Sequence of chain 1.A:
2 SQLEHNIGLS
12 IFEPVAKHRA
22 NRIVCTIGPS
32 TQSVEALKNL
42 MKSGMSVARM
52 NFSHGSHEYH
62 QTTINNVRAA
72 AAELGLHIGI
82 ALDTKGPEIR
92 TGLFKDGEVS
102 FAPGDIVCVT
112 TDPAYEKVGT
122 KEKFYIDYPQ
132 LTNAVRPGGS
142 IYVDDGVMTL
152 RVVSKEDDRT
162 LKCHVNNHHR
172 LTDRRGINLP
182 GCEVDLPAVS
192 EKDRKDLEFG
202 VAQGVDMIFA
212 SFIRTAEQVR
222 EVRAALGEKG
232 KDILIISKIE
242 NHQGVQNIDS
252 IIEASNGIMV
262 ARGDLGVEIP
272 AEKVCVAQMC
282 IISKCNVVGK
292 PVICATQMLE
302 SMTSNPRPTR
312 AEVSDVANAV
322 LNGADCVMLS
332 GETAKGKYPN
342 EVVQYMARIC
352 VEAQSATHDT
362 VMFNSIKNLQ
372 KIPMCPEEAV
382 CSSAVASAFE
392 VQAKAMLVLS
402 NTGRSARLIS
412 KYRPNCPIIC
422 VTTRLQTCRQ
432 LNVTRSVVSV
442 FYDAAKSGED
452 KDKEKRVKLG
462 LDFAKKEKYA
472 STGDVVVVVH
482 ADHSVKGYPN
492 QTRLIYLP

The protein below binds the small molecule below.
Small molecule (SMILES): O=P(O)(O)OC[C@H]1O[C@@](CO)(OP(=O)(O)O)[C@@H](O)[C@@H]1O

Binding-site contacts:
Ligand atom O4P contacts residue ARG405 of chain 1.A at 3.8 Å.
Ligand atom O6P contacts residue ARG405 of chain 1.A at 2.9 Å (salt-bridge).
Ligand atom C4 contacts residue LEU400 of chain 1.A at 3.2 Å (hydrophobic).
Ligand atom C6 contacts residue LEU400 of chain 1.A at 3.6 Å (hydrophobic).
Ligand atom C1 contacts residue GLY488 of chain 1.A at 3.6 Å.
Ligand atom O5P contacts residue ASN402 of chain 1.A at 2.7 Å (h-bond).
Ligand atom O4 contacts residue LEU400 of chain 1.A at 2.6 Å (h-bond).
Ligand atom O2 contacts residue ASN402 of chain 1.A at 3.6 Å (h-bond).
Ligand atom P1 contacts residue LYS454 of chain 1.A at 3.7 Å.
Ligand atom P2 contacts residue SER406 of chain 1.A at 3.6 Å.
Ligand atom C5 contacts residue LEU400 of chain 1.A at 3.8 Å (hydrophobic).
Ligand atom C1 contacts residue VAL486 of chain 1.A at 3.8 Å (hydrophobic).
Ligand atom O5P contacts residue THR403 of chain 1.A at 2.8 Å (h-bond).
Ligand atom O1 contacts residue LYS487 of chain 1.A at 3.4 Å.
Ligand atom O4P contacts residue SER401 of chain 1.A at 2.5 Å (h-bond).
Ligand atom C5 contacts residue TYR489 of chain 1.A at 3.8 Å (hydrophobic).
Ligand atom O1P contacts residue ARG457 of chain 1.A at 3.0 Å (salt-bridge).
Ligand atom O1P contacts residue LYS454 of chain 1.A at 2.6 Å (salt-bridge).
Ligand atom O6 contacts residue SER406 of chain 1.A at 3.7 Å.
Ligand atom O5 contacts residue GLY488 of chain 1.A at 3.7 Å.
Ligand atom P2 contacts residue SER401 of chain 1.A at 3.7 Å.
Ligand atom P1 contacts residue ARG457 of chain 1.A at 3.7 Å.
Ligand atom P1 contacts residue ASN402 of chain 1.A at 3.9 Å.
Ligand atom C3 contacts residue ALA482 of chain 1.A at 3.5 Å (hydrophobic).
Ligand atom O4 contacts residue HIS481 of chain 1.A at 3.4 Å.
Ligand atom P2 contacts residue THR403 of chain 1.A at 3.5 Å.
Ligand atom O3 contacts residue LYS454 of chain 1.A at 3.8 Å.
Ligand atom C1 contacts residue ALA482 of chain 1.A at 3.6 Å (hydrophobic).
Ligand atom O3 contacts residue HIS481 of chain 1.A at 3.6 Å.
Ligand atom O2P contacts residue ARG457 of chain 1.A at 2.9 Å (salt-bridge).
Ligand atom O6P contacts residue THR403 of chain 1.A at 3.1 Å (h-bond).
Ligand atom P2 contacts residue ASN402 of chain 1.A at 3.8 Å.
Ligand atom O2P contacts residue ASN402 of chain 1.A at 2.7 Å (h-bond).
Ligand atom O3 contacts residue ALA482 of chain 1.A at 3.2 Å (h-bond).
Ligand atom O4 contacts residue PRO490 of chain 1.A at 3.6 Å.
Ligand atom O5P contacts residue SER401 of chain 1.A at 3.8 Å.
Ligand atom O3P contacts residue LYS454 of chain 1.A at 3.8 Å.
Ligand atom O5 contacts residue TYR489 of chain 1.A at 3.2 Å (h-bond).
Ligand atom O1 contacts residue GLY488 of chain 1.A at 2.8 Å (h-bond).
Ligand atom O4P contacts residue SER406 of chain 1.A at 2.7 Å (h-bond).